Binding-site contacts:
Ligand atom CB contacts residue SER51 of chain 1.G at 3.5 Å.
Ligand atom CA contacts residue ALA110 of chain 1.G at 3.5 Å (hydrophobic).
Ligand atom CE1 contacts residue THR114 of chain 1.G at 3.6 Å.
Ligand atom O contacts residue TRP132 of chain 1.G at 3.2 Å (h-bond).
Ligand atom CZ contacts residue SER76 of chain 1.G at 3.5 Å.
Ligand atom C contacts residue LEU49 of chain 1.G at 3.5 Å (hydrophobic).
Ligand atom CE1 contacts residue ARG108 of chain 1.G at 3.5 Å.
Ligand atom OE1 contacts residue ALA70 of chain 1.G at 3.0 Å (h-bond).
Ligand atom O contacts residue ASN47 of chain 1.G at 2.9 Å (h-bond).
Ligand atom O contacts residue SER112 of chain 1.G at 3.0 Å (h-bond).
Ligand atom OE2 contacts residue SER69 of chain 1.G at 3.5 Å.
Ligand atom CZ contacts residue SER146 of chain 1.G at 3.5 Å.
Ligand atom N contacts residue HIS111 of chain 1.G at 3.3 Å (h-bond).
Ligand atom O contacts residue LYS145 of chain 1.E at 2.8 Å (salt-bridge).
Ligand atom CD1 contacts residue ARG108 of chain 1.G at 3.5 Å.
Ligand atom OH contacts residue SER76 of chain 1.G at 2.6 Å (h-bond).
Ligand atom N contacts residue SER136 of chain 1.G at 2.7 Å (h-bond).
Ligand atom CG contacts residue SER51 of chain 1.G at 3.3 Å.
Ligand atom CA contacts residue ASP152 of chain 1.G at 3.5 Å.
Ligand atom N contacts residue ALA110 of chain 1.G at 2.8 Å (h-bond).
Ligand atom OE1 contacts residue SER51 of chain 1.G at 2.8 Å (h-bond).
Ligand atom OE1 contacts residue SER69 of chain 1.G at 3.4 Å.
Ligand atom N contacts residue ASP152 of chain 1.G at 3.5 Å (salt-bridge).
Ligand atom O contacts residue ALA110 of chain 1.G at 3.3 Å (h-bond).
Ligand atom CE1 contacts residue TRP103 of chain 1.G at 3.5 Å (hydrophobic).
Ligand atom CA contacts residue TYR67 of chain 1.G at 3.5 Å (hydrophobic).
Ligand atom CD contacts residue SER51 of chain 1.G at 3.5 Å.
Ligand atom CE1 contacts residue SER136 of chain 1.G at 3.6 Å.
Ligand atom C contacts residue SER51 of chain 1.G at 3.3 Å.
Ligand atom N contacts residue LEU49 of chain 1.G at 3.1 Å.
Ligand atom OH contacts residue ALA110 of chain 1.G at 3.6 Å.
Ligand atom CB contacts residue TRP144 of chain 1.E at 3.3 Å (hydrophobic).
Ligand atom O contacts residue TYR67 of chain 1.G at 2.7 Å (h-bond).
Ligand atom NE2 contacts residue THR114 of chain 1.G at 2.7 Å (h-bond).
Ligand atom O contacts residue SER51 of chain 1.G at 3.1 Å (h-bond).
Ligand atom C contacts residue TYR67 of chain 1.G at 3.5 Å (hydrophobic).
Ligand atom CB contacts residue ALA110 of chain 1.G at 3.5 Å (hydrophobic).
Ligand atom OD1 contacts residue LYS145 of chain 1.E at 3.0 Å (salt-bridge).
Ligand atom CA contacts residue SER136 of chain 1.G at 3.5 Å.
Ligand atom CD2 contacts residue TRP103 of chain 1.G at 3.5 Å (hydrophobic).

Sequence of chain 1.E:
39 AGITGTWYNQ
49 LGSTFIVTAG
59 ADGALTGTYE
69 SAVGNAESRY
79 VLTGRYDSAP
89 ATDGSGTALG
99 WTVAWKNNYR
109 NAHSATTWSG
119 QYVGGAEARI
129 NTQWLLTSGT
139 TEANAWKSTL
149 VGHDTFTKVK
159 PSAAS

Sequence of chain 1.G:
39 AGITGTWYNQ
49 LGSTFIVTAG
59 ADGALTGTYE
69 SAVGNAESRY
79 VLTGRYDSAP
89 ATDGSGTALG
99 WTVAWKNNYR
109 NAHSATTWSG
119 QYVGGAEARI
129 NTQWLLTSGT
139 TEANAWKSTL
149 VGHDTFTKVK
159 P

This protein binds this small molecule.
Small molecule (SMILES): CC(C)C[C@H](NC(=O)[C@H](Cc1ccc(O)cc1)NC(=O)[C@H](CC(=O)O)NC(=O)[C@@H]1CCCN1C(=O)[C@H](Cc1ccccc1)NC(=O)[C@H](C)N)C(=O)N[C@@H](C)C(=O)N[C@@H](CCC(=O)O)C(=O)N[C@@H](Cc1ccc(O)cc1)C(=O)N[C@@H](CC1=NC=NC1)C(=O)NCC(=O)NCC(N)=O